Binding-site contacts:
Ligand atom O4 contacts residue THR104 of chain 1.G at 3.7 Å.
Ligand atom C5 contacts residue GLN53 of chain 1.G at 3.2 Å.
Ligand atom C1 contacts residue TYR36 of chain 1.G at 4.4 Å (hydrophobic).
Ligand atom C6 contacts residue VAL101 of chain 1.G at 3.6 Å (hydrophobic).
Ligand atom C4 contacts residue GLN53 of chain 1.G at 4.4 Å.
Ligand atom C6 contacts residue HIS50 of chain 1.G at 3.6 Å.
Ligand atom C4 contacts residue LRD1 of chain 1.FA at 4.0 Å.
Ligand atom O6 contacts residue VAL101 of chain 1.G at 4.0 Å.
Ligand atom O6 contacts residue CYS62 of chain 1.G at 4.5 Å.
Ligand atom C2 contacts residue LRD1 of chain 1.FA at 2.3 Å.
Ligand atom O4 contacts residue CA1 of chain 1.EA at 2.9 Å.
Ligand atom C1 contacts residue HIS50 of chain 1.G at 4.0 Å.
Ligand atom C5 contacts residue HIS50 of chain 1.G at 3.8 Å.
Ligand atom C3 contacts residue THR104 of chain 1.G at 4.3 Å.
Ligand atom C1 contacts residue LRD1 of chain 1.FA at 1.4 Å.
Ligand atom C4 contacts residue ASP100 of chain 1.G at 4.3 Å.
Ligand atom O2 contacts residue LRD1 of chain 1.FA at 2.8 Å (h-bond).
Ligand atom O4 contacts residue LRD1 of chain 1.FA at 4.2 Å.
Ligand atom O6 contacts residue PRO51 of chain 1.G at 4.1 Å.
Ligand atom O6 contacts residue GLN53 of chain 1.G at 3.2 Å (h-bond).
Ligand atom C6 contacts residue ASP100 of chain 1.G at 4.2 Å.
Ligand atom C6 contacts residue GLN53 of chain 1.G at 3.5 Å.
Ligand atom O4 contacts residue ASP100 of chain 1.G at 3.3 Å (salt-bridge).
Ligand atom C1 contacts residue GLN53 of chain 1.G at 4.3 Å.
Ligand atom O5 contacts residue LRD1 of chain 1.FA at 2.3 Å (h-bond).
Ligand atom O3 contacts residue ASN107 of chain 1.G at 4.2 Å.
Ligand atom C4 contacts residue CA1 of chain 1.EA at 4.0 Å.
Ligand atom C4 contacts residue THR104 of chain 1.G at 4.0 Å.
Ligand atom O3 contacts residue THR104 of chain 1.G at 3.5 Å.
Ligand atom C5 contacts residue LRD1 of chain 1.FA at 3.6 Å.
Ligand atom O5 contacts residue HIS50 of chain 1.G at 2.9 Å (h-bond).
Ligand atom O3 contacts residue CA1 of chain 1.EA at 3.7 Å.
Ligand atom O3 contacts residue TYR36 of chain 1.G at 4.4 Å.
Ligand atom O4 contacts residue TYR36 of chain 1.G at 3.5 Å (h-bond).
Ligand atom O5 contacts residue GLN53 of chain 1.G at 3.7 Å.
Ligand atom O5 contacts residue TYR36 of chain 1.G at 4.0 Å.
Ligand atom C2 contacts residue TYR36 of chain 1.G at 4.1 Å (hydrophobic).
Ligand atom C3 contacts residue LRD1 of chain 1.FA at 3.6 Å.
Ligand atom C3 contacts residue CA1 of chain 1.EA at 4.4 Å.
Ligand atom O6 contacts residue HIS50 of chain 1.G at 2.8 Å (h-bond).

Sequence of chain 1.G:
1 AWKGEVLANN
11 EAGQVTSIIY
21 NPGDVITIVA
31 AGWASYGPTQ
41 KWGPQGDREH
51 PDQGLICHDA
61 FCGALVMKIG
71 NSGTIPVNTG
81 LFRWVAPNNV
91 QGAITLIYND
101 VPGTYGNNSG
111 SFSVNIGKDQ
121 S

The protein below binds the small molecule below.
Small molecule (SMILES): OC[C@H]1O[C@@H](O)[C@H](O)[C@@H](O)[C@H]1O